The small molecule below binds the protein below.
Small molecule (SMILES): CC(=O)N[C@@H]1[C@@H](O)[C@H](O)[C@@H](CO)O[C@H]1O

Binding-site contacts:
Ligand atom C3 contacts residue ASN87 of chain 48.C at 3.8 Å.
Ligand atom O5 contacts residue ASN87 of chain 48.C at 2.4 Å (h-bond).
Ligand atom C2 contacts residue ASN87 of chain 48.C at 2.5 Å.
Ligand atom O6 contacts residue LEU91 of chain 48.C at 3.9 Å.
Ligand atom C5 contacts residue ASN87 of chain 48.C at 3.7 Å.
Ligand atom C4 contacts residue ASN87 of chain 48.C at 4.2 Å.
Ligand atom N2 contacts residue ASN87 of chain 48.C at 2.9 Å (h-bond).
Ligand atom C8 contacts residue ILE155 of chain 48.C at 3.7 Å (hydrophobic).
Ligand atom O7 contacts residue ASN87 of chain 48.C at 4.4 Å.
Ligand atom C6 contacts residue SER79 of chain 48.C at 3.6 Å.
Ligand atom C1 contacts residue ASN87 of chain 48.C at 1.4 Å.
Ligand atom C5 contacts residue SER79 of chain 48.C at 4.3 Å.
Ligand atom C7 contacts residue ASN87 of chain 48.C at 3.9 Å.
Ligand atom O5 contacts residue SER79 of chain 48.C at 3.8 Å.
Ligand atom O6 contacts residue SER79 of chain 48.C at 2.5 Å (h-bond).

Sequence of chain 48.C:
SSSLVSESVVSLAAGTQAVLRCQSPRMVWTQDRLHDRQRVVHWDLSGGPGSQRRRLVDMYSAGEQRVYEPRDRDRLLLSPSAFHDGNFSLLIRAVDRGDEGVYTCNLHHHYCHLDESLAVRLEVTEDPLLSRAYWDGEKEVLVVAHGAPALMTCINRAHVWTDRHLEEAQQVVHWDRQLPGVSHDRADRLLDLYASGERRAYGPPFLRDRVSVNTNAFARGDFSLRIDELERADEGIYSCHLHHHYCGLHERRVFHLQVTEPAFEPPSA